Binding-site contacts:
Ligand atom C4 contacts residue ASN719 of chain 1.B at 4.2 Å.
Ligand atom C8 contacts residue LYS516 of chain 1.B at 3.5 Å.
Ligand atom O6 contacts residue PRO718 of chain 1.B at 4.1 Å.
Ligand atom O3 contacts residue ASN719 of chain 1.B at 4.1 Å.
Ligand atom C3 contacts residue ASN719 of chain 1.B at 3.7 Å.
Ligand atom N2 contacts residue ASN719 of chain 1.B at 3.1 Å (h-bond).
Ligand atom C2 contacts residue ASN719 of chain 1.B at 2.4 Å.
Ligand atom C8 contacts residue ASN526 of chain 1.B at 4.2 Å.
Ligand atom C7 contacts residue ASN719 of chain 1.B at 3.1 Å.
Ligand atom O3 contacts residue LYS519 of chain 1.B at 4.3 Å.
Ligand atom C5 contacts residue ASN719 of chain 1.B at 3.6 Å.
Ligand atom O5 contacts residue ASN719 of chain 1.B at 2.4 Å (h-bond).
Ligand atom O7 contacts residue LYS516 of chain 1.B at 3.2 Å.
Ligand atom C1 contacts residue ASN719 of chain 1.B at 1.4 Å.
Ligand atom C7 contacts residue LYS516 of chain 1.B at 3.9 Å.
Ligand atom O7 contacts residue ASN719 of chain 1.B at 2.6 Å (h-bond).

Sequence of chain 1.B:
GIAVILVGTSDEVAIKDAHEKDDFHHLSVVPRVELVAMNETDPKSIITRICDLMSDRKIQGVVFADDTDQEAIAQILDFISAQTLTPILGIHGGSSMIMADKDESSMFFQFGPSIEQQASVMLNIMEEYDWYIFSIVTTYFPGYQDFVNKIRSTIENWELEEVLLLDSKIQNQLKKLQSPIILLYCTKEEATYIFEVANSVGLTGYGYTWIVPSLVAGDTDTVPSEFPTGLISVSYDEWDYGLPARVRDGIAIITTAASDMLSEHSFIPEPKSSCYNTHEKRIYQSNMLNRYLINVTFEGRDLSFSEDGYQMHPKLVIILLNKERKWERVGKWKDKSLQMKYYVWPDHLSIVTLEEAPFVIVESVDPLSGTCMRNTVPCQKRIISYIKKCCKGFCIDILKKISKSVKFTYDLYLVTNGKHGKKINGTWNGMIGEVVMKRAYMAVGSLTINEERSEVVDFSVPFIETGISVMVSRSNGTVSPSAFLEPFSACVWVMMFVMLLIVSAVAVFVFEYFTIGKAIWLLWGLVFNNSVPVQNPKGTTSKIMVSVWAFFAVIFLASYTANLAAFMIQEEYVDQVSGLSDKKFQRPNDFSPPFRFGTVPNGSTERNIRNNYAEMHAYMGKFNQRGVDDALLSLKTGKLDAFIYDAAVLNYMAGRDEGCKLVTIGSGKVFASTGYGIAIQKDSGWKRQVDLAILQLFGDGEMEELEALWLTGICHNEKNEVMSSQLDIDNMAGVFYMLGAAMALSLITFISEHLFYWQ

The protein below binds the small molecule below.
Small molecule (SMILES): CC(=O)N[C@H]1CO[C@H](CO)[C@@]2(O[C@@]23O[C@H](CO)[C@@H](O)[C@H](O)[C@H]3NC(C)=O)[C@@H]1O